Sequence of chain 1.B:
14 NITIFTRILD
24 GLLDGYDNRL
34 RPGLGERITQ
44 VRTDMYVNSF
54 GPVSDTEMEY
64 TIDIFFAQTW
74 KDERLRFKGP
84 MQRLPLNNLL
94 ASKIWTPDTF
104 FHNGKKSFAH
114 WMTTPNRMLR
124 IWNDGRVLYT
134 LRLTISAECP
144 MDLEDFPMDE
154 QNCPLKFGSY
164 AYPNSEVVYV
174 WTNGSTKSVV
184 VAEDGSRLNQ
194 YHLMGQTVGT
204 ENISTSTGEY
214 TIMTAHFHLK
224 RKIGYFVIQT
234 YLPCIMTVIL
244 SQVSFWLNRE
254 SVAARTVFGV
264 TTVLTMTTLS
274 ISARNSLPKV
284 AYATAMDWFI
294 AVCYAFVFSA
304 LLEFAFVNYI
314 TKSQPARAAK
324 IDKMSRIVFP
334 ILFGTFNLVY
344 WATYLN

Sequence of chain 1.A:
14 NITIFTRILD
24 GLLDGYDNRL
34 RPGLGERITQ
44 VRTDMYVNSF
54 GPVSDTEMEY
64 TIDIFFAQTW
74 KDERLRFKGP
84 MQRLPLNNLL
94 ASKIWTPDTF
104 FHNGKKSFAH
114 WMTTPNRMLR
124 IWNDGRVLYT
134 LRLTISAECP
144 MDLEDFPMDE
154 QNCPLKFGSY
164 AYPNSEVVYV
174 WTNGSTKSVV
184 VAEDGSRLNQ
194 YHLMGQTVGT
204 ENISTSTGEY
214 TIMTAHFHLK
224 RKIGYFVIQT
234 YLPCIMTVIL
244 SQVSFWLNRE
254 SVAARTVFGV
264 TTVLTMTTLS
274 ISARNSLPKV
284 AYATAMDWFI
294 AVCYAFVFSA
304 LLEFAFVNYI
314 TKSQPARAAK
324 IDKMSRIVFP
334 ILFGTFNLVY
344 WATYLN

Binding-site contacts:
Ligand atom N contacts residue PHE68 of chain 1.A at 3.7 Å.
Ligand atom C17 contacts residue PHE103 of chain 1.B at 3.8 Å (hydrophobic).
Ligand atom O3 contacts residue SER162 of chain 1.B at 3.7 Å.
Ligand atom C1 contacts residue ALA70 of chain 1.A at 3.9 Å (hydrophobic).
Ligand atom C5 contacts residue PHE68 of chain 1.A at 3.9 Å (hydrophobic).
Ligand atom C9 contacts residue SER162 of chain 1.B at 3.8 Å.
Ligand atom C3 contacts residue PHE68 of chain 1.A at 3.8 Å (hydrophobic).
Ligand atom C7 contacts residue TYR213 of chain 1.B at 3.9 Å (hydrophobic).
Ligand atom N1 contacts residue PHE68 of chain 1.A at 3.9 Å.
Ligand atom O1 contacts residue PHE68 of chain 1.A at 2.8 Å (h-bond).
Ligand atom C12 contacts residue PHE68 of chain 1.A at 3.5 Å (hydrophobic).
Ligand atom C4 contacts residue PHE68 of chain 1.A at 3.6 Å (hydrophobic).
Ligand atom C5 contacts residue TYR163 of chain 1.B at 3.5 Å (hydrophobic).
Ligand atom C2 contacts residue THR210 of chain 1.B at 3.9 Å.
Ligand atom O3 contacts residue TYR213 of chain 1.B at 3.0 Å.
Ligand atom N1 contacts residue TYR163 of chain 1.B at 3.7 Å.
Ligand atom C16 contacts residue THR208 of chain 1.B at 3.7 Å.
Ligand atom C17 contacts residue ILE215 of chain 1.B at 3.2 Å (hydrophobic).
Ligand atom C17 contacts residue SER162 of chain 1.B at 3.3 Å.
Ligand atom C8 contacts residue TYR213 of chain 1.B at 3.4 Å (hydrophobic).
Ligand atom O contacts residue THR210 of chain 1.B at 2.9 Å (h-bond).
Ligand atom C1 contacts residue ASP47 of chain 1.A at 3.4 Å.
Ligand atom O2 contacts residue PHE68 of chain 1.A at 3.0 Å.
Ligand atom O3 contacts residue ILE215 of chain 1.B at 3.7 Å.
Ligand atom C contacts residue ASP47 of chain 1.A at 3.4 Å.
Ligand atom C1 contacts residue THR210 of chain 1.B at 3.7 Å.
Ligand atom O2 contacts residue HIS105 of chain 1.B at 2.9 Å (h-bond).
Ligand atom C3 contacts residue THR210 of chain 1.B at 3.9 Å.
Ligand atom C3 contacts residue THR133 of chain 1.A at 3.7 Å.
Ligand atom C15 contacts residue TYR49 of chain 1.A at 3.9 Å (hydrophobic).
Ligand atom C2 contacts residue THR133 of chain 1.A at 3.4 Å.
Ligand atom N1 contacts residue THR133 of chain 1.A at 3.1 Å (h-bond).
Ligand atom C7 contacts residue TYR163 of chain 1.B at 3.5 Å (hydrophobic).
Ligand atom C17 contacts residue TYR213 of chain 1.B at 3.9 Å (hydrophobic).
Ligand atom C9 contacts residue TYR213 of chain 1.B at 3.5 Å (hydrophobic).
Ligand atom C8 contacts residue SER162 of chain 1.B at 3.1 Å.
Ligand atom C contacts residue SER209 of chain 1.B at 3.6 Å.
Ligand atom O3 contacts residue ILE206 of chain 1.B at 3.8 Å.
Ligand atom C2 contacts residue PHE68 of chain 1.A at 3.7 Å (hydrophobic).
Ligand atom O1 contacts residue THR133 of chain 1.A at 3.2 Å (h-bond).

This protein binds this small molecule.
Small molecule (SMILES): CCOC(=O)c1ncn2c1[C@@H]1CCCN1C(=O)c1cc(OC)ccc1-2